Binding-site contacts:
Ligand atom C7 contacts residue ASN12 of chain 55.J at 3.9 Å.
Ligand atom O5 contacts residue ASN12 of chain 55.J at 2.7 Å (h-bond).
Ligand atom C1 contacts residue ASN12 of chain 55.J at 2.1 Å.
Ligand atom C5 contacts residue ASN12 of chain 55.J at 4.1 Å.
Ligand atom C2 contacts residue ASN12 of chain 55.J at 3.2 Å.
Ligand atom O7 contacts residue ASN12 of chain 55.J at 3.7 Å.
Ligand atom N2 contacts residue ASN12 of chain 55.J at 3.8 Å.

The protein below binds the small molecule below.
Small molecule (SMILES): CC(=O)N[C@H]1[C@H](O[C@H]2[C@H](O)[C@@H](NC(C)=O)CO[C@@H]2CO)O[C@H](CO)[C@@H](O)[C@@H]1O

Sequence of chain 55.J:
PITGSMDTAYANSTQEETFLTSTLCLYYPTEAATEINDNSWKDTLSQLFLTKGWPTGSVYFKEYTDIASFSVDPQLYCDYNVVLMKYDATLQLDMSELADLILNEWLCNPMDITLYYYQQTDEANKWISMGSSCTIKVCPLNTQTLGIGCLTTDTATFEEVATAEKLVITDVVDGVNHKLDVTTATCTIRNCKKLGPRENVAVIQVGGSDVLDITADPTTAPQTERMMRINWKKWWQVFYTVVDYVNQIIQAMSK